The small molecule below binds the protein below.
Small molecule (SMILES): Nc1ncnc2c1ncn2[C@@H]1O[C@H](CO[P](=O)(O)O[P](=O)(O)NP(=O)(O)O)[C@@H](O)[C@H]1O

Sequence of chain 1.B:
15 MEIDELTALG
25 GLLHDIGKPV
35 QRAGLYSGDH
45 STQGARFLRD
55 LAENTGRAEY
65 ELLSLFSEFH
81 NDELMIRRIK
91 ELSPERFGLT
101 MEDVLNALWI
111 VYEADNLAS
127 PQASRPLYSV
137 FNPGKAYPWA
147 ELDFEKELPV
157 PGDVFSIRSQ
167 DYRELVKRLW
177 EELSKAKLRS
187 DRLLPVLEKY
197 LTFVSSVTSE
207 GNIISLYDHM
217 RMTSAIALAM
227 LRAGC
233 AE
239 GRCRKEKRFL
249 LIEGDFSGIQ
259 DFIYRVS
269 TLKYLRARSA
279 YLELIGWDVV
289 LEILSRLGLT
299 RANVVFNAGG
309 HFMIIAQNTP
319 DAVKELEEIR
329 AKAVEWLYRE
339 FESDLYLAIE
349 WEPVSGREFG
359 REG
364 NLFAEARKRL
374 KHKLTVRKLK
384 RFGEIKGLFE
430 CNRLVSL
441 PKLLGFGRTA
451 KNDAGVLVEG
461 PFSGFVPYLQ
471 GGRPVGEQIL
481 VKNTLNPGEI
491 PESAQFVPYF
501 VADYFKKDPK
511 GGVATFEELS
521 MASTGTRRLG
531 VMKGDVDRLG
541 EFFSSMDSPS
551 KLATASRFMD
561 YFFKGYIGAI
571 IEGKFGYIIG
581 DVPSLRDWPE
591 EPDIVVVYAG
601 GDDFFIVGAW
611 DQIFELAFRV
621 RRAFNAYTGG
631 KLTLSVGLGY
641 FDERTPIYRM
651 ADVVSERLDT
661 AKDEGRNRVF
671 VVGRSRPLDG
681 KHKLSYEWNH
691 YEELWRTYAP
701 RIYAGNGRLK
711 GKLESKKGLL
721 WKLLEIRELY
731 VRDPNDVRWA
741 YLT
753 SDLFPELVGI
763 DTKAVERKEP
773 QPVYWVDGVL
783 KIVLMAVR

Sequence of chain 1.A:
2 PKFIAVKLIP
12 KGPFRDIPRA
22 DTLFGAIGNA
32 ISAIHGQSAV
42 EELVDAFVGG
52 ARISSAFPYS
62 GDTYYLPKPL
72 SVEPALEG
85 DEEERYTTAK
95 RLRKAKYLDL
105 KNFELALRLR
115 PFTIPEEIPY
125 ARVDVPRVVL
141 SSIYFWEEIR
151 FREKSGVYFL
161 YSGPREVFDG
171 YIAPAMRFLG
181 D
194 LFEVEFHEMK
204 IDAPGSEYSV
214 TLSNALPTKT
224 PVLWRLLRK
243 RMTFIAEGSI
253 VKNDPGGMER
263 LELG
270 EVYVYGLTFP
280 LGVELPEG

Binding-site contacts:
Ligand atom O2G contacts residue ARG538 of chain 1.B at 3.1 Å (salt-bridge).
Ligand atom N6 contacts residue SER556 of chain 1.B at 3.0 Å (h-bond).
Ligand atom N6 contacts residue GLY601 of chain 1.B at 3.4 Å (h-bond).
Ligand atom O3A contacts residue MN1 of chain 1.E at 3.0 Å.
Ligand atom O2' contacts residue HIS309 of chain 1.B at 2.8 Å (h-bond).
Ligand atom PG contacts residue MN1 of chain 1.E at 3.4 Å.
Ligand atom N7 contacts residue LEU539 of chain 1.B at 3.5 Å.
Ligand atom O1G contacts residue MN1 of chain 1.E at 2.4 Å.
Ligand atom O1G contacts residue LYS662 of chain 1.B at 3.1 Å (salt-bridge).
Ligand atom O1A contacts residue MN1 of chain 1.F at 2.2 Å.
Ligand atom O2B contacts residue VAL536 of chain 1.B at 3.0 Å (h-bond).
Ligand atom O1A contacts residue ASP535 of chain 1.B at 3.1 Å (salt-bridge).
Ligand atom N3B contacts residue ARG538 of chain 1.B at 3.5 Å (salt-bridge).
Ligand atom N3 contacts residue PHE543 of chain 1.B at 3.5 Å.
Ligand atom N3B contacts residue MN1 of chain 1.E at 3.6 Å.
Ligand atom O1A contacts residue ASP602 of chain 1.B at 3.4 Å (salt-bridge).
Ligand atom PA contacts residue MN1 of chain 1.E at 3.2 Å.
Ligand atom PB contacts residue MN1 of chain 1.E at 3.0 Å.
Ligand atom N1 contacts residue SER556 of chain 1.B at 2.6 Å (h-bond).
Ligand atom PA contacts residue MN1 of chain 1.F at 3.5 Å.
Ligand atom O2B contacts residue LEU539 of chain 1.B at 3.0 Å (h-bond).
Ligand atom O1A contacts residue MN1 of chain 1.E at 2.4 Å.
Ligand atom PG contacts residue LYS662 of chain 1.B at 3.5 Å.
Ligand atom O1G contacts residue ASP535 of chain 1.B at 2.7 Å (salt-bridge).
Ligand atom O3G contacts residue LYS94 of chain 1.A at 3.5 Å.
Ligand atom O1B contacts residue GLY540 of chain 1.B at 3.1 Å (h-bond).
Ligand atom C2 contacts residue SER556 of chain 1.B at 3.1 Å.
Ligand atom O3G contacts residue ARG666 of chain 1.B at 2.8 Å (salt-bridge).
Ligand atom O2B contacts residue ASP602 of chain 1.B at 3.4 Å (salt-bridge).
Ligand atom O1G contacts residue VAL536 of chain 1.B at 3.3 Å (h-bond).
Ligand atom N7 contacts residue ASP602 of chain 1.B at 3.4 Å (salt-bridge).
Ligand atom N3B contacts residue LYS94 of chain 1.A at 3.5 Å (salt-bridge).
Ligand atom C2 contacts residue PHE543 of chain 1.B at 3.5 Å (hydrophobic).
Ligand atom O2G contacts residue ARG666 of chain 1.B at 2.9 Å (salt-bridge).
Ligand atom O3' contacts residue HIS309 of chain 1.B at 3.0 Å (h-bond).
Ligand atom O2B contacts residue MN1 of chain 1.E at 2.1 Å.
Ligand atom O2G contacts residue ASP537 of chain 1.B at 3.4 Å.
Ligand atom O2G contacts residue LYS662 of chain 1.B at 2.9 Å (salt-bridge).
Ligand atom N7 contacts residue GLY601 of chain 1.B at 3.1 Å.
Ligand atom C8 contacts residue LEU539 of chain 1.B at 3.5 Å (hydrophobic).